Sequence of chain 1.A:
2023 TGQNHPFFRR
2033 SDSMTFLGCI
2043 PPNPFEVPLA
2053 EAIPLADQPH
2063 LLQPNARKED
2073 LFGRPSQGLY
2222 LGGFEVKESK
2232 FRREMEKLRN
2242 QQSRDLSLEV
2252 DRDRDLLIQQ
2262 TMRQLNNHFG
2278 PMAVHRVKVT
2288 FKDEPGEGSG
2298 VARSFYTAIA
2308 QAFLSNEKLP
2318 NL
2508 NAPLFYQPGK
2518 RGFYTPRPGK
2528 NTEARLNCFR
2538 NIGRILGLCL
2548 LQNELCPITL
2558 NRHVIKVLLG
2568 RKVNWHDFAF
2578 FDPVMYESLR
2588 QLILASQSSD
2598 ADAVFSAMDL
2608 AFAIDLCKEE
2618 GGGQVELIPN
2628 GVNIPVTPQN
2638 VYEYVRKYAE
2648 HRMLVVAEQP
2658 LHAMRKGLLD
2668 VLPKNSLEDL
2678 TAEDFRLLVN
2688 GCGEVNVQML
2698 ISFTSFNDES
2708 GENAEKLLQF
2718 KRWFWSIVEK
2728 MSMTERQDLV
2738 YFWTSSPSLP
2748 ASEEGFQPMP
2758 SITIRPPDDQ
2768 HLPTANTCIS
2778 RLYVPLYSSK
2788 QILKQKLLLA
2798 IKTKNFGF

Sequence of chain 1.C:
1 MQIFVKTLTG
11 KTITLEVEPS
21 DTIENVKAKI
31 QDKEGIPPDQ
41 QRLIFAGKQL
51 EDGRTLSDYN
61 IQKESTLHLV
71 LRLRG

Sequence of chain 1.B:
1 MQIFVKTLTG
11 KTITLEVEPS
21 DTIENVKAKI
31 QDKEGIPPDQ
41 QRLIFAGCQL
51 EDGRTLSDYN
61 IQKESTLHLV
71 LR

Binding-site contacts:
Ligand atom C3 contacts residue CYS48 of chain 1.B at 4.5 Å (hydrophobic).
Ligand atom C2 contacts residue ASN2773 of chain 1.A at 3.5 Å.
Ligand atom C4 contacts residue GLY75 of chain 1.C at 2.7 Å.
Ligand atom C1 contacts residue CYS2775 of chain 1.A at 4.0 Å (hydrophobic).
Ligand atom C4 contacts residue CYS2775 of chain 1.A at 2.8 Å (hydrophobic).
Ligand atom N contacts residue PHE2805 of chain 1.A at 4.4 Å.
Ligand atom C3 contacts residue GLY75 of chain 1.C at 3.7 Å.
Ligand atom C1 contacts residue TYR59 of chain 1.B at 4.1 Å (hydrophobic).
Ligand atom C2 contacts residue CYS2775 of chain 1.A at 2.8 Å (hydrophobic).
Ligand atom C3 contacts residue CYS2775 of chain 1.A at 1.7 Å (hydrophobic).
Ligand atom C contacts residue CYS2775 of chain 1.A at 4.3 Å (hydrophobic).
Ligand atom O contacts residue PHE45 of chain 1.B at 3.9 Å.
Ligand atom C contacts residue TYR59 of chain 1.B at 3.8 Å (hydrophobic).
Ligand atom C1 contacts residue CYS48 of chain 1.B at 2.8 Å (hydrophobic).
Ligand atom C4 contacts residue ASN2773 of chain 1.A at 3.4 Å.
Ligand atom C contacts residue CYS48 of chain 1.B at 1.7 Å (hydrophobic).
Ligand atom N contacts residue ASN2773 of chain 1.A at 4.4 Å.
Ligand atom O contacts residue TYR59 of chain 1.B at 3.0 Å (h-bond).
Ligand atom O contacts residue CYS48 of chain 1.B at 3.5 Å (h-bond).
Ligand atom N contacts residue GLY75 of chain 1.C at 1.3 Å.
Ligand atom C3 contacts residue ASN2773 of chain 1.A at 3.3 Å.
Ligand atom C2 contacts residue CYS48 of chain 1.B at 3.6 Å (hydrophobic).
Ligand atom N contacts residue CYS2775 of chain 1.A at 3.2 Å (h-bond).

A protein and the small-molecule ligand that binds it are described below.
Small molecule (SMILES): CC(=O)CCCN